Binding-site contacts:
Ligand atom C10 contacts residue LEU409 of chain 1.F at 3.7 Å (hydrophobic).
Ligand atom O15 contacts residue ZN1 of chain 1.OA at 3.8 Å.
Ligand atom C05 contacts residue GLY406 of chain 1.F at 3.7 Å.
Ligand atom C14 contacts residue LEU404 of chain 1.F at 3.7 Å (hydrophobic).
Ligand atom O15 contacts residue ASP296 of chain 1.F at 2.9 Å (salt-bridge).
Ligand atom C14 contacts residue ASP376 of chain 1.F at 3.2 Å.
Ligand atom C09 contacts residue ALA494 of chain 1.F at 3.5 Å (hydrophobic).
Ligand atom C23 contacts residue ASN374 of chain 1.F at 3.5 Å.
Ligand atom O17 contacts residue GLU378 of chain 1.F at 2.7 Å (salt-bridge).
Ligand atom C09 contacts residue PHE315 of chain 1.F at 3.7 Å (hydrophobic).
Ligand atom C24 contacts residue ASN374 of chain 1.F at 3.3 Å.
Ligand atom C12 contacts residue LEU404 of chain 1.F at 3.2 Å (hydrophobic).
Ligand atom C02 contacts residue GLY406 of chain 1.F at 3.4 Å.
Ligand atom C04 contacts residue LYS303 of chain 1.F at 3.8 Å.
Ligand atom O20 contacts residue CO31 of chain 1.PA at 3.7 Å.
Ligand atom N08 contacts residue PHE315 of chain 1.F at 3.5 Å.
Ligand atom C02 contacts residue LEU404 of chain 1.F at 3.5 Å (hydrophobic).
Ligand atom N08 contacts residue ALA494 of chain 1.F at 3.6 Å.
Ligand atom O15 contacts residue LYS303 of chain 1.F at 2.8 Å (salt-bridge).
Ligand atom N16 contacts residue ASP376 of chain 1.F at 3.2 Å (salt-bridge).
Ligand atom N16 contacts residue LYS291 of chain 1.F at 3.6 Å.
Ligand atom O17 contacts residue CO31 of chain 1.PA at 3.1 Å (h-bond).
Ligand atom N16 contacts residue ZN1 of chain 1.OA at 3.1 Å.
Ligand atom O15 contacts residue ASP376 of chain 1.F at 3.0 Å (salt-bridge).
Ligand atom O20 contacts residue LEU404 of chain 1.F at 3.4 Å (h-bond).
Ligand atom N16 contacts residue LEU404 of chain 1.F at 3.2 Å (h-bond).
Ligand atom C14 contacts residue ZN1 of chain 1.QA at 2.8 Å.
Ligand atom C03 contacts residue GLY406 of chain 1.F at 3.6 Å.
Ligand atom O17 contacts residue ZN1 of chain 1.OA at 2.1 Å.
Ligand atom O17 contacts residue ASP296 of chain 1.F at 3.1 Å (salt-bridge).
Ligand atom O20 contacts residue THR405 of chain 1.F at 3.4 Å.
Ligand atom O17 contacts residue ASP376 of chain 1.F at 3.0 Å (salt-bridge).
Ligand atom O17 contacts residue ZN1 of chain 1.QA at 2.2 Å.
Ligand atom O17 contacts residue LYS291 of chain 1.F at 3.2 Å (salt-bridge).
Ligand atom C10 contacts residue MET309 of chain 1.F at 3.4 Å (hydrophobic).
Ligand atom O15 contacts residue ZN1 of chain 1.QA at 2.2 Å.
Ligand atom N16 contacts residue CO31 of chain 1.PA at 2.9 Å (h-bond).
Ligand atom C06 contacts residue GLY406 of chain 1.F at 3.5 Å.
Ligand atom N16 contacts residue ZN1 of chain 1.QA at 2.9 Å.
Ligand atom C01 contacts residue GLY406 of chain 1.F at 3.5 Å.

Sequence of chain 1.F:
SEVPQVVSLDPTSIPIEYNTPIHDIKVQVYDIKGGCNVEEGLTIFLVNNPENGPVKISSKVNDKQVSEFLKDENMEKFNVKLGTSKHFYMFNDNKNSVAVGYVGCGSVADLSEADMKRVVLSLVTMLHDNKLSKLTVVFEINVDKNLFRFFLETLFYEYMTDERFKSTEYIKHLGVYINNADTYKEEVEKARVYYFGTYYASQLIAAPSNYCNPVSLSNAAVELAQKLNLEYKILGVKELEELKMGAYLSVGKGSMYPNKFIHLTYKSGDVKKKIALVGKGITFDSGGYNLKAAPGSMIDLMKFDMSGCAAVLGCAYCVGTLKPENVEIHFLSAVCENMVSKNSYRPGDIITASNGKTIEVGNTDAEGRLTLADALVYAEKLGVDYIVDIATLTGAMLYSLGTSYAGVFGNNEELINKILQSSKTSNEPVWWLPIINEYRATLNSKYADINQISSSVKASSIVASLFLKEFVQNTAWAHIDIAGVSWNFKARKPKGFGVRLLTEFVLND

This protein binds this small molecule.
Small molecule (SMILES): Nc1cccc(C(=O)N[C@@H](C(=O)NO)c2ccc(-n3cccn3)cc2)c1